Binding-site contacts:
Ligand atom C2 contacts residue ASN114 of chain 1.V at 2.5 Å.
Ligand atom C7 contacts residue ASN114 of chain 1.V at 3.0 Å.
Ligand atom C3 contacts residue ASN114 of chain 1.V at 3.8 Å.
Ligand atom C4 contacts residue ASN114 of chain 1.V at 4.3 Å.
Ligand atom O7 contacts residue ASN114 of chain 1.V at 3.4 Å (h-bond).
Ligand atom N2 contacts residue ASN114 of chain 1.V at 2.9 Å (h-bond).
Ligand atom C8 contacts residue MET115 of chain 1.V at 3.8 Å (hydrophobic).
Ligand atom C8 contacts residue GLU119 of chain 1.V at 3.9 Å.
Ligand atom O5 contacts residue ASN114 of chain 1.V at 2.5 Å (h-bond).
Ligand atom C5 contacts residue ASN114 of chain 1.V at 3.7 Å.
Ligand atom C8 contacts residue ASN114 of chain 1.V at 2.9 Å.
Ligand atom C1 contacts residue ASN114 of chain 1.V at 1.5 Å.

The small molecule below binds the protein below.
Small molecule (SMILES): CC(=O)N[C@@H]1[C@@H](O)[C@H](O)[C@@H](CO)O[C@H]1O

Sequence of chain 1.V:
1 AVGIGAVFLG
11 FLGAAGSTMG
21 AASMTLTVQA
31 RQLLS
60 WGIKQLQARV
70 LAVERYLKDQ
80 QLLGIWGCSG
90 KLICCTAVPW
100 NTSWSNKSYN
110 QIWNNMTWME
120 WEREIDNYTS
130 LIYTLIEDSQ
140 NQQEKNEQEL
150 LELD